This protein binds this small molecule.
Small molecule (SMILES): O=C(O)c1cc2ccccc2o1

Sequence of chain 3.A:
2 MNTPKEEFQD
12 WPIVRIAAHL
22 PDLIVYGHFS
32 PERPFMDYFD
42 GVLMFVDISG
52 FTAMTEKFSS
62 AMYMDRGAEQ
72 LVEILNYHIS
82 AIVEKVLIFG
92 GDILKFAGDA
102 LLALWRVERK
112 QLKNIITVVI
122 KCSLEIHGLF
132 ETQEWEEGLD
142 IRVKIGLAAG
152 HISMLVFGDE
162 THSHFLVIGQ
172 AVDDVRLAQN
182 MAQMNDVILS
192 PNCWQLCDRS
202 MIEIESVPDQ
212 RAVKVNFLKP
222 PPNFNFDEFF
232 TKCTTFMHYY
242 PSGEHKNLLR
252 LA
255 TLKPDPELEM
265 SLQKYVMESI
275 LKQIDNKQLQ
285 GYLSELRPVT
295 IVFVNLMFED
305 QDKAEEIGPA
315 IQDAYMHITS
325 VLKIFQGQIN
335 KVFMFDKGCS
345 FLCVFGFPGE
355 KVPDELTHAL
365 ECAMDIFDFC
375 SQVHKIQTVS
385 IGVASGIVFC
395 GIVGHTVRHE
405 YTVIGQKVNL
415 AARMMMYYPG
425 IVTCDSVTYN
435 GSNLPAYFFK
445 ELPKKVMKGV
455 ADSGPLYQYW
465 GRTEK

Binding-site contacts:
Ligand atom OAA contacts residue ASP100 of chain 3.A at 4.2 Å.
Ligand atom CAJ contacts residue PHE337 of chain 3.A at 3.9 Å (hydrophobic).
Ligand atom CAE contacts residue LEU103 of chain 3.A at 4.2 Å (hydrophobic).
Ligand atom CAJ contacts residue PHE46 of chain 3.A at 3.5 Å (hydrophobic).
Ligand atom CAC contacts residue PHE46 of chain 3.A at 4.2 Å (hydrophobic).
Ligand atom CAD contacts residue LYS96 of chain 3.A at 3.8 Å.
Ligand atom CAK contacts residue ALA98 of chain 3.A at 3.5 Å (hydrophobic).
Ligand atom OAH contacts residue PHE46 of chain 3.A at 3.5 Å.
Ligand atom CAJ contacts residue ALA98 of chain 3.A at 4.3 Å (hydrophobic).
Ligand atom CAE contacts residue ALA98 of chain 3.A at 3.6 Å (hydrophobic).
Ligand atom CAI contacts residue PHE46 of chain 3.A at 4.1 Å (hydrophobic).
Ligand atom CAC contacts residue LEU103 of chain 3.A at 3.6 Å (hydrophobic).
Ligand atom CAL contacts residue ARG177 of chain 3.A at 3.8 Å.
Ligand atom CAL contacts residue PHE337 of chain 3.A at 3.8 Å (hydrophobic).
Ligand atom CAF contacts residue PHE337 of chain 3.A at 3.8 Å (hydrophobic).
Ligand atom CAJ contacts residue ARG177 of chain 3.A at 3.7 Å.
Ligand atom CAE contacts residue PHE46 of chain 3.A at 3.8 Å (hydrophobic).
Ligand atom CAK contacts residue ALA101 of chain 3.A at 4.0 Å (hydrophobic).
Ligand atom OAA contacts residue GLY99 of chain 3.A at 4.0 Å.
Ligand atom CAE contacts residue LYS96 of chain 3.A at 3.9 Å.
Ligand atom CAI contacts residue ARG177 of chain 3.A at 3.8 Å.
Ligand atom CAG contacts residue PHE46 of chain 3.A at 3.6 Å (hydrophobic).
Ligand atom CAL contacts residue PHE46 of chain 3.A at 3.6 Å (hydrophobic).
Ligand atom OAB contacts residue ARG177 of chain 3.A at 2.8 Å (salt-bridge).
Ligand atom CAD contacts residue LEU103 of chain 3.A at 3.7 Å (hydrophobic).
Ligand atom CAI contacts residue PHE337 of chain 3.A at 4.0 Å (hydrophobic).
Ligand atom CAG contacts residue ALA101 of chain 3.A at 3.5 Å (hydrophobic).
Ligand atom CAF contacts residue ARG177 of chain 3.A at 4.1 Å.
Ligand atom CAK contacts residue PHE46 of chain 3.A at 3.4 Å (hydrophobic).
Ligand atom CAE contacts residue PHE97 of chain 3.A at 4.2 Å (hydrophobic).
Ligand atom CAE contacts residue ALA101 of chain 3.A at 3.9 Å (hydrophobic).
Ligand atom CAC contacts residue LYS96 of chain 3.A at 3.4 Å.
Ligand atom CAD contacts residue PHE337 of chain 3.A at 4.3 Å (hydrophobic).
Ligand atom CAG contacts residue ALA98 of chain 3.A at 3.5 Å (hydrophobic).
Ligand atom CAE contacts residue LEU102 of chain 3.A at 4.2 Å (hydrophobic).
Ligand atom CAL contacts residue ALA98 of chain 3.A at 4.3 Å (hydrophobic).
Ligand atom OAH contacts residue ARG177 of chain 3.A at 2.9 Å (salt-bridge).
Ligand atom CAF contacts residue PHE46 of chain 3.A at 4.1 Å (hydrophobic).
Ligand atom OAH contacts residue PHE337 of chain 3.A at 3.3 Å.
Ligand atom OAB contacts residue PHE337 of chain 3.A at 3.6 Å.